Sequence of chain 1.A:
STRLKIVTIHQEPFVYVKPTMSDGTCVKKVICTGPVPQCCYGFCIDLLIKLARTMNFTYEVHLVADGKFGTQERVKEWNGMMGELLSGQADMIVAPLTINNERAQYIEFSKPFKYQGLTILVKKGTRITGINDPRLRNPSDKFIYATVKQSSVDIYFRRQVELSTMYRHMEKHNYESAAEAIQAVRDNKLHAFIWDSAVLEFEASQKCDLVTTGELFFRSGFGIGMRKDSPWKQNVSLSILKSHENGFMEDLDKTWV

A small-molecule ligand and the protein it binds are described below.
Small molecule (SMILES): NCC(=O)O

Binding-site contacts:
Ligand atom O contacts residue PRO124 of chain 1.A at 3.7 Å.
Ligand atom C contacts residue THR126 of chain 1.A at 3.6 Å.
Ligand atom CA contacts residue TRP223 of chain 1.A at 3.5 Å (hydrophobic).
Ligand atom OXT contacts residue TRP223 of chain 1.A at 4.4 Å.
Ligand atom OXT contacts residue PHE92 of chain 1.A at 3.3 Å.
Ligand atom C contacts residue TRP223 of chain 1.A at 4.5 Å (hydrophobic).
Ligand atom CA contacts residue ASP224 of chain 1.A at 3.5 Å.
Ligand atom CA contacts residue PHE92 of chain 1.A at 3.6 Å (hydrophobic).
Ligand atom N contacts residue PHE92 of chain 1.A at 4.2 Å.
Ligand atom O contacts residue SER180 of chain 1.A at 3.7 Å.
Ligand atom OXT contacts residue SER179 of chain 1.A at 3.5 Å.
Ligand atom CA contacts residue THR126 of chain 1.A at 3.5 Å.
Ligand atom C contacts residue PHE92 of chain 1.A at 3.4 Å (hydrophobic).
Ligand atom O contacts residue LEU125 of chain 1.A at 3.6 Å.
Ligand atom O contacts residue THR126 of chain 1.A at 2.9 Å (h-bond).
Ligand atom CA contacts residue PRO124 of chain 1.A at 3.7 Å (hydrophobic).
Ligand atom CA contacts residue SER180 of chain 1.A at 3.6 Å.
Ligand atom C contacts residue ARG131 of chain 1.A at 3.5 Å.
Ligand atom OXT contacts residue SER180 of chain 1.A at 2.7 Å (h-bond).
Ligand atom N contacts residue PHE250 of chain 1.A at 3.5 Å.
Ligand atom C contacts residue SER180 of chain 1.A at 3.2 Å.
Ligand atom C contacts residue PRO124 of chain 1.A at 4.1 Å (hydrophobic).
Ligand atom N contacts residue SER180 of chain 1.A at 3.9 Å.
Ligand atom O contacts residue PHE92 of chain 1.A at 3.4 Å.
Ligand atom OXT contacts residue THR126 of chain 1.A at 4.5 Å.
Ligand atom OXT contacts residue ARG131 of chain 1.A at 2.9 Å (salt-bridge).
Ligand atom O contacts residue ARG131 of chain 1.A at 2.7 Å (salt-bridge).
Ligand atom N contacts residue THR126 of chain 1.A at 2.6 Å (h-bond).
Ligand atom N contacts residue ASP224 of chain 1.A at 3.0 Å (salt-bridge).
Ligand atom N contacts residue PRO124 of chain 1.A at 2.9 Å (h-bond).